Binding-site contacts:
Ligand atom S contacts residue ARG49 of chain 1.A at 3.5 Å (salt-bridge).
Ligand atom N contacts residue TYR78 of chain 1.A at 4.2 Å.
Ligand atom C9 contacts residue TYR83 of chain 1.A at 3.9 Å (hydrophobic).
Ligand atom C1 contacts residue TRP37 of chain 1.A at 3.4 Å (hydrophobic).
Ligand atom C2 contacts residue TRP37 of chain 1.A at 4.0 Å (hydrophobic).
Ligand atom C contacts residue GLY48 of chain 1.A at 4.1 Å.
Ligand atom C1 contacts residue ARG49 of chain 1.A at 4.2 Å.
Ligand atom C6 contacts residue ARG49 of chain 1.A at 3.8 Å.
Ligand atom C5 contacts residue TRP76 of chain 1.A at 3.7 Å (hydrophobic).
Ligand atom C6 contacts residue TRP76 of chain 1.A at 4.0 Å (hydrophobic).
Ligand atom O1 contacts residue TRP37 of chain 1.A at 4.0 Å.
Ligand atom C2 contacts residue TRP76 of chain 1.A at 3.3 Å (hydrophobic).
Ligand atom S contacts residue TRP76 of chain 1.A at 3.5 Å.
Ligand atom C7 contacts residue TRP76 of chain 1.A at 3.7 Å (hydrophobic).
Ligand atom C4 contacts residue TRP76 of chain 1.A at 3.6 Å (hydrophobic).
Ligand atom C2 contacts residue VAL67 of chain 1.A at 4.2 Å (hydrophobic).
Ligand atom O contacts residue ARG49 of chain 1.A at 3.9 Å.
Ligand atom C3 contacts residue TRP76 of chain 1.A at 3.4 Å (hydrophobic).
Ligand atom C4 contacts residue ARG49 of chain 1.A at 3.5 Å.
Ligand atom S contacts residue TRP37 of chain 1.A at 3.8 Å.
Ligand atom S contacts residue TYR83 of chain 1.A at 3.3 Å (h-bond).
Ligand atom C3 contacts residue ARG49 of chain 1.A at 3.7 Å.
Ligand atom C8 contacts residue TRP76 of chain 1.A at 3.6 Å (hydrophobic).
Ligand atom C contacts residue TYR78 of chain 1.A at 3.4 Å (hydrophobic).
Ligand atom C5 contacts residue ARG49 of chain 1.A at 3.6 Å.
Ligand atom O1 contacts residue ARG49 of chain 1.A at 2.9 Å (salt-bridge).
Ligand atom O contacts residue LEU56 of chain 1.A at 3.9 Å.
Ligand atom C8 contacts residue ARG49 of chain 1.A at 3.5 Å.
Ligand atom N contacts residue TRP76 of chain 1.A at 3.5 Å (h-bond).
Ligand atom C7 contacts residue ARG49 of chain 1.A at 4.0 Å.
Ligand atom C contacts residue TRP37 of chain 1.A at 4.2 Å (hydrophobic).
Ligand atom C9 contacts residue ARG49 of chain 1.A at 3.5 Å.
Ligand atom C contacts residue ARG49 of chain 1.A at 3.7 Å.
Ligand atom O1 contacts residue GLY48 of chain 1.A at 3.5 Å.
Ligand atom O contacts residue TYR78 of chain 1.A at 2.6 Å (h-bond).
Ligand atom C1 contacts residue TYR78 of chain 1.A at 3.2 Å (hydrophobic).
Ligand atom C2 contacts residue TYR78 of chain 1.A at 3.5 Å (hydrophobic).
Ligand atom N contacts residue ARG49 of chain 1.A at 3.7 Å.
Ligand atom C9 contacts residue TRP76 of chain 1.A at 3.7 Å (hydrophobic).
Ligand atom C8 contacts residue TYR83 of chain 1.A at 3.6 Å (hydrophobic).

Sequence of chain 1.A:
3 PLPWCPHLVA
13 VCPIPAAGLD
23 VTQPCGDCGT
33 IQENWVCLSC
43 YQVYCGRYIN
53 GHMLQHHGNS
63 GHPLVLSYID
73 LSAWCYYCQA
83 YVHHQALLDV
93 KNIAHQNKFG

This small molecule binds to this protein.
Small molecule (SMILES): O=C(O)CCc1nc2ccccc2s1